A small-molecule ligand and the protein it binds are described below.
Small molecule (SMILES): CC(=O)N[C@@H]1[C@@H](O)[C@H](O)[C@@H](CO)O[C@H]1O

Binding-site contacts:
Ligand atom O5 contacts residue ASN560 of chain 1.B at 2.5 Å (h-bond).
Ligand atom C7 contacts residue ASN560 of chain 1.B at 3.4 Å.
Ligand atom C4 contacts residue ASN560 of chain 1.B at 4.3 Å.
Ligand atom C7 contacts residue THR529 of chain 1.B at 4.4 Å.
Ligand atom C8 contacts residue THR529 of chain 1.B at 3.6 Å.
Ligand atom O7 contacts residue ASN560 of chain 1.B at 3.5 Å (h-bond).
Ligand atom N2 contacts residue ASN560 of chain 1.B at 2.9 Å (h-bond).
Ligand atom O6 contacts residue GLN559 of chain 1.B at 3.7 Å.
Ligand atom C2 contacts residue ASN560 of chain 1.B at 2.5 Å.
Ligand atom C1 contacts residue ASN560 of chain 1.B at 1.4 Å.
Ligand atom C3 contacts residue ASN560 of chain 1.B at 3.8 Å.
Ligand atom C5 contacts residue ASN560 of chain 1.B at 3.7 Å.

Sequence of chain 1.B:
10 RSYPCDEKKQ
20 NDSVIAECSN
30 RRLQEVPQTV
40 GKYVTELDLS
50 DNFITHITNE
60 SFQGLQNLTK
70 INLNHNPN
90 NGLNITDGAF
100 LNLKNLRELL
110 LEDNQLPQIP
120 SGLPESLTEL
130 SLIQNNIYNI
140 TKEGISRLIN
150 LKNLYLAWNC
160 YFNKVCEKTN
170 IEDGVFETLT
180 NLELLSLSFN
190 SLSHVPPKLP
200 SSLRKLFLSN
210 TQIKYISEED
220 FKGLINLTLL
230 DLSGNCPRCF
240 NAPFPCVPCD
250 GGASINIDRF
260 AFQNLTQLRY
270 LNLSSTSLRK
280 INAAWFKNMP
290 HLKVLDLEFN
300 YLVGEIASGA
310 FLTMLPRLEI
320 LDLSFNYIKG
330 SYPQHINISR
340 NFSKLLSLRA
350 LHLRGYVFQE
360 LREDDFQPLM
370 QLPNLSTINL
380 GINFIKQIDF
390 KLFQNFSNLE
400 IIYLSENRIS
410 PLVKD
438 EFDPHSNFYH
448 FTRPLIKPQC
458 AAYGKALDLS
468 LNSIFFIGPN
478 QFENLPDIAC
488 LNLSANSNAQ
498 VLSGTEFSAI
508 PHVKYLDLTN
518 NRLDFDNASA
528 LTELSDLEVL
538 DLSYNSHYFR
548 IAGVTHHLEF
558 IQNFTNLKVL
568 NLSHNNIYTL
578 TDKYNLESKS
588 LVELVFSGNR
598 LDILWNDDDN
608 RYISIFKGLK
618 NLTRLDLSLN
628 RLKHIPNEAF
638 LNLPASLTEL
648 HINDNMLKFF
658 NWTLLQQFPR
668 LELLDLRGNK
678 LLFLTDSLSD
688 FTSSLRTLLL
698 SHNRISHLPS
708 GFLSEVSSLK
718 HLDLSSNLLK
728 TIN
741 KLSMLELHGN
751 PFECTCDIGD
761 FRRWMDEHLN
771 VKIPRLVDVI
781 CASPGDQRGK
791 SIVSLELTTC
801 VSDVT